Sequence of chain 2.F:
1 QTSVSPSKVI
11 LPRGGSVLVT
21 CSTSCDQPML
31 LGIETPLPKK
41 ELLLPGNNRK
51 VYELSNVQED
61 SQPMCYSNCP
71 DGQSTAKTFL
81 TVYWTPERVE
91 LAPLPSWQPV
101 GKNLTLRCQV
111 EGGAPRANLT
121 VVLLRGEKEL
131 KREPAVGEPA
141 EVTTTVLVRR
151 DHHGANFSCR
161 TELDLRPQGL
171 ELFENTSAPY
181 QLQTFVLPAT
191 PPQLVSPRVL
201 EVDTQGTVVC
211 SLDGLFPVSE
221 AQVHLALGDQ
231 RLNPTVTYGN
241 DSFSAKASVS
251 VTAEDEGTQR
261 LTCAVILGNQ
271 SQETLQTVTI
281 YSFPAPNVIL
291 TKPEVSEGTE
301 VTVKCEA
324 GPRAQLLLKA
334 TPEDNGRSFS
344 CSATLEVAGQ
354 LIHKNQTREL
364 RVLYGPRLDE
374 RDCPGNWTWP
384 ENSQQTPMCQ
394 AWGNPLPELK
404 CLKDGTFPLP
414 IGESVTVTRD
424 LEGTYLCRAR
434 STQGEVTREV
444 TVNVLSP

This small molecule binds to this protein.
Small molecule (SMILES): CC(=O)N[C@@H]1[C@@H](O)[C@H](O)[C@@H](CO)O[C@H]1O

Binding-site contacts:
Ligand atom C2 contacts residue ASN175 of chain 2.F at 2.4 Å.
Ligand atom O5 contacts residue ASN175 of chain 2.F at 2.4 Å (h-bond).
Ligand atom O7 contacts residue ASN175 of chain 2.F at 3.5 Å (h-bond).
Ligand atom C4 contacts residue NAG1 of chain 2.K at 3.5 Å.
Ligand atom N2 contacts residue THR85 of chain 2.F at 4.5 Å.
Ligand atom C3 contacts residue THR85 of chain 2.F at 4.3 Å.
Ligand atom N2 contacts residue ASN175 of chain 2.F at 2.9 Å (h-bond).
Ligand atom C8 contacts residue PRO86 of chain 2.F at 3.6 Å (hydrophobic).
Ligand atom C5 contacts residue NAG1 of chain 2.K at 3.8 Å.
Ligand atom C1 contacts residue GLU174 of chain 2.F at 4.1 Å.
Ligand atom C6 contacts residue NAG1 of chain 2.K at 4.2 Å.
Ligand atom C7 contacts residue PRO86 of chain 2.F at 4.3 Å (hydrophobic).
Ligand atom C8 contacts residue GLU87 of chain 2.F at 3.6 Å.
Ligand atom O6 contacts residue GLU174 of chain 2.F at 3.8 Å.
Ligand atom C5 contacts residue ASN175 of chain 2.F at 3.6 Å.
Ligand atom N2 contacts residue PRO86 of chain 2.F at 3.9 Å.
Ligand atom C7 contacts residue ASN175 of chain 2.F at 3.4 Å.
Ligand atom O5 contacts residue THR85 of chain 2.F at 4.3 Å.
Ligand atom C1 contacts residue THR85 of chain 2.F at 3.8 Å.
Ligand atom C5 contacts residue THR85 of chain 2.F at 4.0 Å.
Ligand atom C3 contacts residue ASN175 of chain 2.F at 3.8 Å.
Ligand atom C1 contacts residue ASN175 of chain 2.F at 1.4 Å.
Ligand atom O3 contacts residue NAG1 of chain 2.K at 3.9 Å.
Ligand atom C2 contacts residue THR85 of chain 2.F at 4.5 Å.
Ligand atom O6 contacts residue PHE173 of chain 2.F at 4.0 Å.
Ligand atom C8 contacts residue ARG88 of chain 2.F at 4.3 Å.
Ligand atom O5 contacts residue GLU174 of chain 2.F at 3.5 Å (salt-bridge).
Ligand atom O6 contacts residue THR85 of chain 2.F at 4.4 Å.
Ligand atom C4 contacts residue ASN175 of chain 2.F at 4.2 Å.
Ligand atom O4 contacts residue NAG1 of chain 2.K at 2.3 Å (h-bond).
Ligand atom C3 contacts residue NAG1 of chain 2.K at 3.7 Å.
Ligand atom C8 contacts residue ASN175 of chain 2.F at 4.5 Å.